Binding-site contacts:
Ligand atom N3 contacts residue NAD1 of chain 1.DA at 3.2 Å.
Ligand atom O6 contacts residue GLY415 of chain 1.E at 2.8 Å (h-bond).
Ligand atom N1 contacts residue GLN441 of chain 1.E at 3.1 Å (h-bond).
Ligand atom C2 contacts residue NAD1 of chain 1.DA at 3.2 Å.
Ligand atom O1P contacts residue SER388 of chain 1.E at 2.8 Å (h-bond).
Ligand atom C5' contacts residue GLY387 of chain 1.E at 3.7 Å.
Ligand atom O3P contacts residue GLY328 of chain 1.E at 3.2 Å.
Ligand atom O1P contacts residue GLY387 of chain 1.E at 3.6 Å.
Ligand atom O2P contacts residue GLY366 of chain 1.E at 2.9 Å (h-bond).
Ligand atom O5' contacts residue GLY387 of chain 1.E at 3.5 Å (h-bond).
Ligand atom C5' contacts residue TYR411 of chain 1.E at 3.6 Å (hydrophobic).
Ligand atom C2' contacts residue ASP364 of chain 1.E at 3.6 Å.
Ligand atom C2 contacts residue THR333 of chain 1.E at 3.6 Å.
Ligand atom C5' contacts residue MET70 of chain 1.E at 3.7 Å (hydrophobic).
Ligand atom N7 contacts residue GLY413 of chain 1.E at 3.8 Å.
Ligand atom O1P contacts residue TYR411 of chain 1.E at 2.6 Å (h-bond).
Ligand atom N7 contacts residue ILE330 of chain 1.E at 3.7 Å.
Ligand atom O6 contacts residue GLY442 of chain 1.E at 3.5 Å.
Ligand atom C6 contacts residue GLY415 of chain 1.E at 3.8 Å.
Ligand atom O5' contacts residue GLY365 of chain 1.E at 3.5 Å.
Ligand atom O3' contacts residue ASP364 of chain 1.E at 2.6 Å (salt-bridge).
Ligand atom N3 contacts residue CYS331 of chain 1.E at 3.5 Å (h-bond).
Ligand atom C2 contacts residue GLN441 of chain 1.E at 3.7 Å.
Ligand atom O2P contacts residue GLY365 of chain 1.E at 3.6 Å.
Ligand atom O6 contacts residue MET414 of chain 1.E at 3.1 Å (h-bond).
Ligand atom O3' contacts residue SER68 of chain 1.E at 2.7 Å (h-bond).
Ligand atom C8 contacts residue MET70 of chain 1.E at 3.7 Å (hydrophobic).
Ligand atom N9 contacts residue NAD1 of chain 1.DA at 3.8 Å.
Ligand atom O3P contacts residue SER329 of chain 1.E at 2.8 Å (h-bond).
Ligand atom C2' contacts residue NAD1 of chain 1.DA at 3.8 Å.
Ligand atom P contacts residue TYR411 of chain 1.E at 3.8 Å.
Ligand atom C3' contacts residue ASP364 of chain 1.E at 3.4 Å.
Ligand atom O2P contacts residue ILE367 of chain 1.E at 3.6 Å.
Ligand atom C3' contacts residue SER68 of chain 1.E at 3.3 Å.
Ligand atom C8 contacts residue ILE330 of chain 1.E at 3.8 Å (hydrophobic).
Ligand atom O2' contacts residue ASP364 of chain 1.E at 2.7 Å (salt-bridge).
Ligand atom C2 contacts residue CYS331 of chain 1.E at 3.2 Å (hydrophobic).
Ligand atom O6 contacts residue GLY413 of chain 1.E at 3.4 Å.
Ligand atom C4 contacts residue NAD1 of chain 1.DA at 3.6 Å.
Ligand atom N7 contacts residue MET414 of chain 1.E at 3.6 Å (h-bond).

A protein and the small-molecule ligand that binds it are described below.
Small molecule (SMILES): O=c1[nH]cnc2c1ncn2[C@@H]1O[C@H](COP(=O)(O)O)[C@@H](O)[C@H]1O

Sequence of chain 1.E:
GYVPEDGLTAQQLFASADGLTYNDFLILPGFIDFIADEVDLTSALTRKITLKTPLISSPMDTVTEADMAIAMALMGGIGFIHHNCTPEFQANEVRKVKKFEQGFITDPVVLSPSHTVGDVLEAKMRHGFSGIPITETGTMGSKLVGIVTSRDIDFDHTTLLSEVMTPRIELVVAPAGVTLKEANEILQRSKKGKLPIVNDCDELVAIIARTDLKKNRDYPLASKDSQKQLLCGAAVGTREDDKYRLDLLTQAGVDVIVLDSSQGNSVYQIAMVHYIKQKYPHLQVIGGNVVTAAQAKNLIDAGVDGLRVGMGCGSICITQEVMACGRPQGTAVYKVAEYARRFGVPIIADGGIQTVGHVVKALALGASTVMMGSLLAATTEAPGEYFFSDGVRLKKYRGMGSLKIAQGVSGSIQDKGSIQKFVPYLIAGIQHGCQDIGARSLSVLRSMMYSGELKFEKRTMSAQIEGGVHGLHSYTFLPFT